Sequence of chain 1.C:
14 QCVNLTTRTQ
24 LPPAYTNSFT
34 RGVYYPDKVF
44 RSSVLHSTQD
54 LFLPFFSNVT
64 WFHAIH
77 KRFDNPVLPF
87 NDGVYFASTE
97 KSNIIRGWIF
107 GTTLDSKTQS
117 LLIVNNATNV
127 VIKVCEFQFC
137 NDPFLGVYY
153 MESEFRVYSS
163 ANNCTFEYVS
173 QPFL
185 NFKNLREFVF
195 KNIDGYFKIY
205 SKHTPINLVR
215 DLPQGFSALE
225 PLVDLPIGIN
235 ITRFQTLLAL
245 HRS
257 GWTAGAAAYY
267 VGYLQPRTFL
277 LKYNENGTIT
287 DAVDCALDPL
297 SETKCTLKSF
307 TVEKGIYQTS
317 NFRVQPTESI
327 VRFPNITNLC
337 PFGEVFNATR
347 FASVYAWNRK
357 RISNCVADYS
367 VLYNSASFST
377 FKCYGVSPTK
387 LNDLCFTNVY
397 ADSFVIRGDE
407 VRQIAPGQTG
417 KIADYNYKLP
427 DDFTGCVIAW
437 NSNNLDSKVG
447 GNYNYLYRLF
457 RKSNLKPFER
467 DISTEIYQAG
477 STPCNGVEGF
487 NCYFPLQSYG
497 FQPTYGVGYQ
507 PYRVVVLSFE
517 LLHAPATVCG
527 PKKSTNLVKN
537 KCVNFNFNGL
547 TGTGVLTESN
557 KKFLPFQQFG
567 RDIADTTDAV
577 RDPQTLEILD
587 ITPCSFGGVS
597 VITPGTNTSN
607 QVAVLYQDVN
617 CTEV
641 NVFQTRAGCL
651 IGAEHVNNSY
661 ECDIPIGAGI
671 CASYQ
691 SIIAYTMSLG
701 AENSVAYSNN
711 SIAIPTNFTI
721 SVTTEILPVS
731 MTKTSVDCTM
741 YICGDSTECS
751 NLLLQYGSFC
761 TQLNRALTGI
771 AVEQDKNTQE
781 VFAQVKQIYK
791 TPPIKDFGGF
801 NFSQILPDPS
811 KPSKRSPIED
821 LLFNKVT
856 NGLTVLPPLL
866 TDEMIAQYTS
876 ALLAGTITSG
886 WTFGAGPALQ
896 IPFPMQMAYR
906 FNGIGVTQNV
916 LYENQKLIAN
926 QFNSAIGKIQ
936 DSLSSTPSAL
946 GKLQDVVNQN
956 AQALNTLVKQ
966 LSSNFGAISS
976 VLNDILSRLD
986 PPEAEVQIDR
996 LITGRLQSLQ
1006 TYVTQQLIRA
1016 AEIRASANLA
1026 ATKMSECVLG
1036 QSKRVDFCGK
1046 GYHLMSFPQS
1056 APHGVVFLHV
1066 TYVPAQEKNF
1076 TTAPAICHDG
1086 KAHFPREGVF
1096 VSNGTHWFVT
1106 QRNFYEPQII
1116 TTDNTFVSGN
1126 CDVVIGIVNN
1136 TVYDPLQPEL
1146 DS

Binding-site contacts:
Ligand atom C7 contacts residue ASN801 of chain 1.C at 3.7 Å.
Ligand atom O6 contacts residue ASN801 of chain 1.C at 4.5 Å.
Ligand atom C3 contacts residue ASN801 of chain 1.C at 3.8 Å.
Ligand atom C6 contacts residue SER803 of chain 1.C at 3.7 Å.
Ligand atom C4 contacts residue ASN801 of chain 1.C at 4.2 Å.
Ligand atom O5 contacts residue ASN801 of chain 1.C at 2.3 Å (h-bond).
Ligand atom C1 contacts residue SER803 of chain 1.C at 3.6 Å.
Ligand atom C8 contacts residue GLN804 of chain 1.C at 4.1 Å.
Ligand atom C6 contacts residue GLN804 of chain 1.C at 3.4 Å.
Ligand atom O6 contacts residue SER803 of chain 1.C at 4.2 Å.
Ligand atom C5 contacts residue SER803 of chain 1.C at 3.3 Å.
Ligand atom C5 contacts residue GLN804 of chain 1.C at 4.2 Å.
Ligand atom C2 contacts residue ASN801 of chain 1.C at 2.5 Å.
Ligand atom C5 contacts residue ASN801 of chain 1.C at 3.6 Å.
Ligand atom O6 contacts residue GLN804 of chain 1.C at 3.8 Å.
Ligand atom N2 contacts residue ASN801 of chain 1.C at 3.0 Å (h-bond).
Ligand atom O5 contacts residue SER803 of chain 1.C at 3.2 Å (h-bond).
Ligand atom O7 contacts residue ASN801 of chain 1.C at 3.9 Å.
Ligand atom C1 contacts residue ASN801 of chain 1.C at 1.4 Å.

This small molecule binds to this protein.
Small molecule (SMILES): CC(=O)N[C@H]1[C@H](O[C@H]2[C@H](O)[C@@H](NC(C)=O)CO[C@@H]2CO)O[C@H](CO)[C@@H](O)[C@@H]1O